Binding-site contacts:
Ligand atom OP1 contacts residue LYS572 of chain 1.A at 2.9 Å (salt-bridge).
Ligand atom O2' contacts residue PRO299 of chain 1.A at 3.2 Å.
Ligand atom O3' contacts residue SER302 of chain 1.A at 3.1 Å.
Ligand atom O5' contacts residue ASP298 of chain 1.A at 3.1 Å (salt-bridge).
Ligand atom OP1 contacts residue HIS592 of chain 1.A at 3.2 Å (h-bond).
Ligand atom P contacts residue MG1 of chain 1.C at 2.8 Å.
Ligand atom O2' contacts residue ASP298 of chain 1.A at 3.0 Å (salt-bridge).
Ligand atom OP1 contacts residue ALA306 of chain 1.A at 3.0 Å (h-bond).
Ligand atom O4' contacts residue GLU485 of chain 1.A at 2.9 Å.
Ligand atom OP1 contacts residue ASP307 of chain 1.A at 3.1 Å (salt-bridge).
Ligand atom OP1 contacts residue MG1 of chain 1.C at 2.2 Å.
Ligand atom O2' contacts residue GLU485 of chain 1.A at 2.7 Å (salt-bridge).
Ligand atom OP2 contacts residue ARG598 of chain 1.A at 2.9 Å (salt-bridge).
Ligand atom OP2 contacts residue HIS592 of chain 1.A at 3.2 Å (h-bond).
Ligand atom C2 contacts residue HIS456 of chain 1.A at 3.4 Å.
Ligand atom OP1 contacts residue ARG509 of chain 1.A at 3.0 Å (salt-bridge).
Ligand atom OP1 contacts residue MET488 of chain 1.A at 3.3 Å (h-bond).
Ligand atom N6 contacts residue HIS456 of chain 1.A at 3.2 Å.
Ligand atom OP1 contacts residue ALA573 of chain 1.A at 2.7 Å (h-bond).
Ligand atom O2' contacts residue SER302 of chain 1.A at 2.9 Å (h-bond).
Ligand atom OP1 contacts residue TYR590 of chain 1.A at 2.5 Å (h-bond).
Ligand atom OP1 contacts residue HIS582 of chain 1.A at 2.7 Å (h-bond).
Ligand atom O3' contacts residue HIS582 of chain 1.A at 3.4 Å.
Ligand atom O3' contacts residue ASP304 of chain 1.A at 2.6 Å (salt-bridge).
Ligand atom O4' contacts residue LEU567 of chain 1.A at 3.3 Å.
Ligand atom OP1 contacts residue ASP298 of chain 1.A at 3.1 Å (salt-bridge).
Ligand atom O4' contacts residue TYR409 of chain 1.A at 3.2 Å (h-bond).
Ligand atom P contacts residue ASP298 of chain 1.A at 3.3 Å.
Ligand atom C1' contacts residue TYR409 of chain 1.A at 3.4 Å (hydrophobic).
Ligand atom N6 contacts residue GLU458 of chain 1.A at 2.7 Å (salt-bridge).
Ligand atom O2' contacts residue SER584 of chain 1.A at 2.5 Å (h-bond).
Ligand atom O3' contacts residue ASP298 of chain 1.A at 3.0 Å (salt-bridge).
Ligand atom OP2 contacts residue ARG509 of chain 1.A at 3.0 Å (salt-bridge).
Ligand atom OP1 contacts residue THR594 of chain 1.A at 2.5 Å (h-bond).
Ligand atom O3' contacts residue ASP307 of chain 1.A at 3.1 Å (salt-bridge).
Ligand atom C3' contacts residue TYR349 of chain 1.A at 3.4 Å (hydrophobic).
Ligand atom C4' contacts residue HIS511 of chain 1.A at 3.4 Å.
Ligand atom O3' contacts residue MG1 of chain 1.C at 2.3 Å.
Ligand atom C5' contacts residue ASP304 of chain 1.A at 3.4 Å.
Ligand atom O2' contacts residue TYR409 of chain 1.A at 2.9 Å (h-bond).

Sequence of chain 1.A:
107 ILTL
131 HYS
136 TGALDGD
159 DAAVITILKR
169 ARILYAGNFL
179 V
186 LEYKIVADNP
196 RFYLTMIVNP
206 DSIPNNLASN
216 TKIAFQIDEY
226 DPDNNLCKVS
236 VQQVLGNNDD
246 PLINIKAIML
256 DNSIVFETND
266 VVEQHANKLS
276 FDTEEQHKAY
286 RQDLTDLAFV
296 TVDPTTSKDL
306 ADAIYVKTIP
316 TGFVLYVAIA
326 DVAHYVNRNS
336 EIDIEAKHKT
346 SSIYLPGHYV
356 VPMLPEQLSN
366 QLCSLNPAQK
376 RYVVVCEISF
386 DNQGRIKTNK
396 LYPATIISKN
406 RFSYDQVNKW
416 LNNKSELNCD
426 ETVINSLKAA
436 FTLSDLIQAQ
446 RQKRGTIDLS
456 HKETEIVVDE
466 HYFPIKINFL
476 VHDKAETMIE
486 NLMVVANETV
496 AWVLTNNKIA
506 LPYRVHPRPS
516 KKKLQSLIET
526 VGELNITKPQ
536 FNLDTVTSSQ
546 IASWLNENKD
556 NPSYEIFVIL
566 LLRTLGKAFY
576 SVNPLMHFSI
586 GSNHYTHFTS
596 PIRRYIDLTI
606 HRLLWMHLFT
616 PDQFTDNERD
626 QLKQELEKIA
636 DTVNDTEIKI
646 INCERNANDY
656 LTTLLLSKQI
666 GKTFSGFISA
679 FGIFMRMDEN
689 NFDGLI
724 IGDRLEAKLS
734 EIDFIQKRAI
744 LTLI

The small molecule below binds the protein below.
Small molecule (SMILES): Nc1ncnc2c1ncn2[C@@H]1O[C@H](CO[P](=O)(O)O[C@H]2[C@@H](O)[C@H](n3cnc4c(N)ncnc43)O[C@@H]2CO[P](=O)(O)O[C@H]2[C@@H](O)[C@H](n3cnc4c(N)ncnc43)O[C@@H]2CO[P](=O)(O)O[C@H]2[C@@H](O)[C@H](n3cnc4c(N)ncnc43)O[C@@H]2CO[P](=O)(O)O[C@H]2[C@@H](O)[C@H](n3cnc4c(N)ncnc43)O[C@@H]2CO[P](=O)(O)O[C@H]2[C@@H](O)[C@H](n3cnc4c(N)ncnc43)O[C@@H]2COP(=O)=O)[C@@H](O)[C@H]1O